This protein binds this small molecule.
Small molecule (SMILES): CC(=O)N[C@H]1[C@H]([C@H](O)[C@H](O)CO)O[C@@](O[C@H]2[C@@H](O)[C@@H](CO)O[C@@H](O[C@H]3[C@H](O)[C@@H](O)[C@H](O)O[C@@H]3CO)[C@@H]2O)(C(=O)O)C[C@@H]1O

Sequence of chain 4.C:
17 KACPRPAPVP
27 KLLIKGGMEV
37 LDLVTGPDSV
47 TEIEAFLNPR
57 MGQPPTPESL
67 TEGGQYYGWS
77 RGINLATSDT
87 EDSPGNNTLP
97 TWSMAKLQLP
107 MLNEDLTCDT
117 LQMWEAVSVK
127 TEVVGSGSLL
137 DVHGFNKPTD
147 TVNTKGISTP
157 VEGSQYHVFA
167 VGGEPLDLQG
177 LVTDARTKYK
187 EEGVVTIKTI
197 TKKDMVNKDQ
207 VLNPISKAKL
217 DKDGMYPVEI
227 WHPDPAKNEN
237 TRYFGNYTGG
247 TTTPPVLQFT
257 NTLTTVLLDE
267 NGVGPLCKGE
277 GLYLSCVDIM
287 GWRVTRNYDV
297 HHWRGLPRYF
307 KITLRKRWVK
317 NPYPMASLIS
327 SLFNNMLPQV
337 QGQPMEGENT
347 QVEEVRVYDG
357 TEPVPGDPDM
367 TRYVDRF

Sequence of chain 4.B:
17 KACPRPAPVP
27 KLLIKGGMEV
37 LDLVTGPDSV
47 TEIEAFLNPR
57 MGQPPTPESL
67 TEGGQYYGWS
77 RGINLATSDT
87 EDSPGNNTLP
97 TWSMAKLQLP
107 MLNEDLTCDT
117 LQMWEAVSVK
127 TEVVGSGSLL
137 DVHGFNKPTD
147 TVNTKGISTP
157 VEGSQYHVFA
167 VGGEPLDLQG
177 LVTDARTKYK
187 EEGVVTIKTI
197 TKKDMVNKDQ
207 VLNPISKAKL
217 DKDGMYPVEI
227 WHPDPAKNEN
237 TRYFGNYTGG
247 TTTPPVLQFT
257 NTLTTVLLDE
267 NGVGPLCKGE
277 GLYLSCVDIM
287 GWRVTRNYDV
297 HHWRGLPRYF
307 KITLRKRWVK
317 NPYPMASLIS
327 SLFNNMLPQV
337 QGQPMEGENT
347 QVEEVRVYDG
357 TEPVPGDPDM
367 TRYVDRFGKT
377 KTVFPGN

Binding-site contacts:
Ligand atom O4 contacts residue ASN80 of chain 4.B at 4.3 Å.
Ligand atom O3 contacts residue GLY78 of chain 4.B at 3.0 Å.
Ligand atom C1 contacts residue TYR72 of chain 4.B at 3.7 Å (hydrophobic).
Ligand atom O4 contacts residue THR291 of chain 4.B at 3.3 Å.
Ligand atom C9 contacts residue ARG77 of chain 4.B at 3.5 Å.
Ligand atom C6 contacts residue TYR72 of chain 4.B at 3.9 Å (hydrophobic).
Ligand atom C1 contacts residue GLY78 of chain 4.B at 4.1 Å.
Ligand atom O3 contacts residue ASN80 of chain 4.B at 3.9 Å.
Ligand atom C4 contacts residue GLY78 of chain 4.B at 3.3 Å.
Ligand atom O4 contacts residue ILE79 of chain 4.B at 3.8 Å.
Ligand atom O1A contacts residue GLY78 of chain 4.B at 3.9 Å.
Ligand atom C3 contacts residue GLY78 of chain 4.B at 3.8 Å.
Ligand atom O4 contacts residue VAL296 of chain 4.B at 4.2 Å.
Ligand atom C2 contacts residue VAL296 of chain 4.B at 4.3 Å (hydrophobic).
Ligand atom C4 contacts residue TYR72 of chain 4.B at 3.9 Å (hydrophobic).
Ligand atom C10 contacts residue TYR72 of chain 4.B at 3.6 Å (hydrophobic).
Ligand atom C3 contacts residue GLY78 of chain 4.B at 3.8 Å.
Ligand atom C5 contacts residue ARG77 of chain 4.B at 4.2 Å.
Ligand atom O4 contacts residue HIS298 of chain 4.B at 3.1 Å (h-bond).
Ligand atom C11 contacts residue TYR72 of chain 4.B at 3.5 Å (hydrophobic).
Ligand atom O1A contacts residue TYR72 of chain 4.B at 3.0 Å.
Ligand atom O1B contacts residue TYR72 of chain 4.B at 3.8 Å.
Ligand atom O3 contacts residue VAL296 of chain 4.B at 3.9 Å.
Ligand atom C4 contacts residue ARG77 of chain 4.B at 3.8 Å.
Ligand atom O1A contacts residue ARG77 of chain 4.B at 3.2 Å (salt-bridge).
Ligand atom O3 contacts residue ARG77 of chain 4.B at 4.1 Å.
Ligand atom C5 contacts residue TYR72 of chain 4.B at 3.7 Å (hydrophobic).
Ligand atom O6 contacts residue ASN93 of chain 4.B at 3.5 Å (h-bond).
Ligand atom O4 contacts residue GLY78 of chain 4.B at 3.1 Å.
Ligand atom C3 contacts residue VAL296 of chain 4.B at 3.5 Å (hydrophobic).
Ligand atom C3 contacts residue HIS298 of chain 4.B at 3.5 Å.
Ligand atom C5 contacts residue ASN93 of chain 4.B at 4.0 Å.
Ligand atom N5 contacts residue TYR72 of chain 4.B at 2.8 Å (h-bond).
Ligand atom C4 contacts residue HIS298 of chain 4.B at 3.5 Å.
Ligand atom O1B contacts residue ARG77 of chain 4.B at 2.7 Å (salt-bridge).
Ligand atom C1 contacts residue ARG77 of chain 4.B at 3.3 Å.
Ligand atom C2 contacts residue GLY78 of chain 4.B at 3.9 Å.
Ligand atom C3 contacts residue ARG77 of chain 4.B at 4.0 Å.
Ligand atom C6 contacts residue ASN93 of chain 4.B at 3.2 Å.
Ligand atom C11 contacts residue ASP85 of chain 4.C at 3.7 Å.